The protein below binds the small molecule below.
Small molecule (SMILES): CC(=O)N[C@@H]1[C@@H](O)[C@H](O)[C@@H](CO)O[C@H]1O

Binding-site contacts:
Ligand atom C1 contacts residue ASN190 of chain 1.A at 1.3 Å.
Ligand atom C7 contacts residue ASN190 of chain 1.A at 3.6 Å.
Ligand atom O5 contacts residue ASN190 of chain 1.A at 2.1 Å (h-bond).
Ligand atom C8 contacts residue PG41 of chain 1.F at 3.5 Å.
Ligand atom O3 contacts residue PG41 of chain 1.F at 4.3 Å.
Ligand atom C7 contacts residue LYS113 of chain 1.A at 3.8 Å.
Ligand atom N2 contacts residue ALA188 of chain 1.A at 4.2 Å.
Ligand atom N2 contacts residue PG41 of chain 1.F at 3.4 Å (h-bond).
Ligand atom C3 contacts residue ASN190 of chain 1.A at 3.8 Å.
Ligand atom C7 contacts residue PG41 of chain 1.F at 4.3 Å.
Ligand atom C4 contacts residue ASN190 of chain 1.A at 4.2 Å.
Ligand atom C2 contacts residue ASN190 of chain 1.A at 2.6 Å.
Ligand atom O7 contacts residue LEU189 of chain 1.A at 4.4 Å.
Ligand atom C8 contacts residue LEU189 of chain 1.A at 4.0 Å (hydrophobic).
Ligand atom C7 contacts residue ALA188 of chain 1.A at 4.1 Å (hydrophobic).
Ligand atom C6 contacts residue ASN190 of chain 1.A at 4.5 Å.
Ligand atom C8 contacts residue ALA188 of chain 1.A at 4.0 Å (hydrophobic).
Ligand atom N2 contacts residue ASN190 of chain 1.A at 3.2 Å (h-bond).
Ligand atom O7 contacts residue LYS113 of chain 1.A at 2.5 Å (salt-bridge).
Ligand atom C3 contacts residue PG41 of chain 1.F at 3.8 Å.
Ligand atom C5 contacts residue ASN190 of chain 1.A at 3.4 Å.
Ligand atom C1 contacts residue PG41 of chain 1.F at 3.9 Å.
Ligand atom C2 contacts residue PG41 of chain 1.F at 3.9 Å.
Ligand atom O7 contacts residue ASN190 of chain 1.A at 3.3 Å (h-bond).

Sequence of chain 1.A:
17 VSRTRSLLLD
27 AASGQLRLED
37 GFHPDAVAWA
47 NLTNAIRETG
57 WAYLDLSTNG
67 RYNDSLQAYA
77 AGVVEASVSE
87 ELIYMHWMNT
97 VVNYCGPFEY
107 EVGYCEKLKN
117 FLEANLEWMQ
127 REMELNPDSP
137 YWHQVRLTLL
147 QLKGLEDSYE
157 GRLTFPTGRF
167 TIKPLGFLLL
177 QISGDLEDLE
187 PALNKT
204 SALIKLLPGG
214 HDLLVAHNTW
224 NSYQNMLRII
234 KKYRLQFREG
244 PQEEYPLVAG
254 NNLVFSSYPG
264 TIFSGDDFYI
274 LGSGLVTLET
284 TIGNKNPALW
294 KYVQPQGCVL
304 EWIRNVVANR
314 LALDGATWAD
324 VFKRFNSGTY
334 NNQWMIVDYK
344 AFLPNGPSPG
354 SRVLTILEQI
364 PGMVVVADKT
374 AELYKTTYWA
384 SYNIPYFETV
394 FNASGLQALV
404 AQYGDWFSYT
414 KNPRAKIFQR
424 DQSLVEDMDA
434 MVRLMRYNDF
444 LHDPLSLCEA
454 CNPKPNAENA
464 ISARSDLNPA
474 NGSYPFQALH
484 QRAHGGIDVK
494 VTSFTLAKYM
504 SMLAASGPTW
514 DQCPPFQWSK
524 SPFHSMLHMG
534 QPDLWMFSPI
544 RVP